Binding-site contacts:
Ligand atom C15 contacts residue PHE107 of chain 1.A at 3.6 Å (hydrophobic).
Ligand atom C10 contacts residue ARG71 of chain 1.A at 4.4 Å.
Ligand atom C10 contacts residue ASP68 of chain 1.A at 3.4 Å.
Ligand atom N03 contacts residue HIS106 of chain 1.A at 4.3 Å.
Ligand atom C09 contacts residue GLU103 of chain 1.A at 3.4 Å.
Ligand atom C09 contacts residue PHE107 of chain 1.A at 4.0 Å (hydrophobic).
Ligand atom C04 contacts residue PRO102 of chain 1.A at 4.2 Å (hydrophobic).
Ligand atom C08 contacts residue GLU103 of chain 1.A at 4.1 Å.
Ligand atom C02 contacts residue PRO102 of chain 1.A at 4.4 Å (hydrophobic).
Ligand atom C07 contacts residue PHE107 of chain 1.A at 3.8 Å (hydrophobic).
Ligand atom C10 contacts residue PRO72 of chain 1.A at 4.0 Å (hydrophobic).
Ligand atom C05 contacts residue HIS106 of chain 1.A at 4.5 Å.
Ligand atom C11 contacts residue PHE107 of chain 1.A at 3.6 Å (hydrophobic).
Ligand atom N12 contacts residue PRO72 of chain 1.A at 4.2 Å.
Ligand atom C04 contacts residue HIS106 of chain 1.A at 3.6 Å.
Ligand atom C13 contacts residue PHE107 of chain 1.A at 3.8 Å (hydrophobic).
Ligand atom C04 contacts residue GLU103 of chain 1.A at 4.2 Å.
Ligand atom C10 contacts residue PHE107 of chain 1.A at 3.9 Å (hydrophobic).
Ligand atom C11 contacts residue ASP68 of chain 1.A at 3.8 Å.
Ligand atom N12 contacts residue PHE107 of chain 1.A at 3.8 Å.
Ligand atom C11 contacts residue PRO72 of chain 1.A at 4.2 Å (hydrophobic).
Ligand atom C08 contacts residue PHE107 of chain 1.A at 4.0 Å (hydrophobic).
Ligand atom C10 contacts residue GLU103 of chain 1.A at 4.4 Å.
Ligand atom N12 contacts residue ASP68 of chain 1.A at 3.6 Å (salt-bridge).
Ligand atom N03 contacts residue GLU103 of chain 1.A at 3.9 Å.
Ligand atom N03 contacts residue PRO102 of chain 1.A at 3.6 Å (h-bond).
Ligand atom C14 contacts residue PHE107 of chain 1.A at 3.7 Å (hydrophobic).
Ligand atom C09 contacts residue ARG71 of chain 1.A at 4.1 Å.
Ligand atom C04 contacts residue PHE107 of chain 1.A at 4.4 Å (hydrophobic).

This protein binds this small molecule.
Small molecule (SMILES): c1cc([C@@H]2CCCNC2)c2cc[nH]c2c1

Sequence of chain 1.A:
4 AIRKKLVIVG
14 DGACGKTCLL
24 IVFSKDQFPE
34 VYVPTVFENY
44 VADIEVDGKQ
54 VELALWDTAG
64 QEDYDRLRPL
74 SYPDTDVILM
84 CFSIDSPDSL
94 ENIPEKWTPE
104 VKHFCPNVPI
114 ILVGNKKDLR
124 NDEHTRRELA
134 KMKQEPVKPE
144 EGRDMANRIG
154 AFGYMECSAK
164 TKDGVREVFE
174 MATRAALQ